The small molecule below binds the protein below.
Small molecule (SMILES): C[C@H](O)CCO

Sequence of chain 1.D:
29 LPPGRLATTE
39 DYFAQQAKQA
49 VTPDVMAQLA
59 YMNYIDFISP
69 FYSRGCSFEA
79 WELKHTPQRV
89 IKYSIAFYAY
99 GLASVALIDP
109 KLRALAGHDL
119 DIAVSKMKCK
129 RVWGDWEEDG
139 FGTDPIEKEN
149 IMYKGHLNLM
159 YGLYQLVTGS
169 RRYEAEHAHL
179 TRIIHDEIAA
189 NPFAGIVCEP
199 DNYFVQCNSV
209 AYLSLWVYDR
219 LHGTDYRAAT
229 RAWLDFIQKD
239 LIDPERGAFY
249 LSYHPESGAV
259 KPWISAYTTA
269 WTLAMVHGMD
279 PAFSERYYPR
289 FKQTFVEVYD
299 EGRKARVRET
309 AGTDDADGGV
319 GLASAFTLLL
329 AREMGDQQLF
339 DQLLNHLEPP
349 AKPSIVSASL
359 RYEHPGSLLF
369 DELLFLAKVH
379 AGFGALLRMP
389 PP

Binding-site contacts:
Ligand atom C3 contacts residue TYR91 of chain 1.D at 4.2 Å (hydrophobic).
Ligand atom O1 contacts residue VAL318 of chain 1.D at 4.2 Å.
Ligand atom C4 contacts residue TRP269 of chain 1.D at 3.6 Å (hydrophobic).
Ligand atom C4 contacts residue PHE95 of chain 1.D at 4.2 Å (hydrophobic).
Ligand atom C1 contacts residue ASP64 of chain 1.C at 4.4 Å.
Ligand atom O3 contacts residue PHE324 of chain 1.D at 4.3 Å.
Ligand atom C3 contacts residue TRP269 of chain 1.D at 4.1 Å (hydrophobic).
Ligand atom C2 contacts residue TYR91 of chain 1.D at 4.1 Å (hydrophobic).
Ligand atom C2 contacts residue LEU367 of chain 1.D at 4.1 Å (hydrophobic).
Ligand atom O3 contacts residue TYR265 of chain 1.D at 3.3 Å.
Ligand atom C1 contacts residue LEU320 of chain 1.D at 4.1 Å (hydrophobic).
Ligand atom C1 contacts residue VAL318 of chain 1.D at 4.1 Å (hydrophobic).
Ligand atom O1 contacts residue VAL88 of chain 1.D at 4.1 Å.
Ligand atom C2 contacts residue LEU320 of chain 1.D at 4.1 Å (hydrophobic).
Ligand atom C1 contacts residue PHE65 of chain 1.C at 4.4 Å (hydrophobic).
Ligand atom C4 contacts residue LEU367 of chain 1.D at 3.7 Å (hydrophobic).
Ligand atom O3 contacts residue TRP269 of chain 1.D at 3.8 Å.
Ligand atom O3 contacts residue LEU320 of chain 1.D at 3.8 Å.
Ligand atom C3 contacts residue LEU320 of chain 1.D at 4.5 Å (hydrophobic).
Ligand atom C4 contacts residue TYR91 of chain 1.D at 3.5 Å (hydrophobic).
Ligand atom O1 contacts residue PHE65 of chain 1.C at 4.0 Å.
Ligand atom O1 contacts residue LEU366 of chain 1.D at 4.4 Å.
Ligand atom C3 contacts residue LEU367 of chain 1.D at 4.4 Å (hydrophobic).

Sequence of chain 1.C:
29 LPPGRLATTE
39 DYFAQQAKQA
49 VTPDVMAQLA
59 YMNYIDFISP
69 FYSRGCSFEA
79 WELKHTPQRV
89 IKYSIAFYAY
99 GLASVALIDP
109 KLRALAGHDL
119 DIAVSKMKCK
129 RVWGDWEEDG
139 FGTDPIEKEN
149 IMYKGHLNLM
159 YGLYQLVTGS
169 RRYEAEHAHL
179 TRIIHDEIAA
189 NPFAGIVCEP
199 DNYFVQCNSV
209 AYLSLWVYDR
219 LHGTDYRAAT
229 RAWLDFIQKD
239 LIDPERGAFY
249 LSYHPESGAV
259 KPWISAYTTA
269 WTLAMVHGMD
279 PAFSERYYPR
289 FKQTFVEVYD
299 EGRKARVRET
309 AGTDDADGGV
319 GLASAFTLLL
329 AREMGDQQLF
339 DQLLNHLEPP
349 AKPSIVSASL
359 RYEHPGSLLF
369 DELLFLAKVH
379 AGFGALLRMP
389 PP